The small molecule below binds the protein below.
Small molecule (SMILES): NCC(=O)O

Sequence of chain 1.A:
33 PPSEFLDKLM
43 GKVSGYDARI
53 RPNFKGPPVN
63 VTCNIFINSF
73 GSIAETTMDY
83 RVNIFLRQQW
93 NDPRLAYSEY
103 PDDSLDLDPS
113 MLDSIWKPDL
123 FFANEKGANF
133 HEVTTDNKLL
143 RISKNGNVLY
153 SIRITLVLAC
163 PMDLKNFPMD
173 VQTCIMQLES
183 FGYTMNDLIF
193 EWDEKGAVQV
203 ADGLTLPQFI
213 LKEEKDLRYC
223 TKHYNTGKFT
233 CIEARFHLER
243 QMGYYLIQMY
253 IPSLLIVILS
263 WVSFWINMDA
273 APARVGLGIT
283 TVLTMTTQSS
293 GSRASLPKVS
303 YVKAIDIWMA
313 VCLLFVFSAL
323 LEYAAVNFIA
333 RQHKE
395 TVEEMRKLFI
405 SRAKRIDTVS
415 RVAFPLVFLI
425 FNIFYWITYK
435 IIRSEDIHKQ

Binding-site contacts:
Ligand atom C contacts residue PHE87 of chain 1.A at 4.4 Å (hydrophobic).
Ligand atom CA contacts residue PHE87 of chain 1.A at 3.8 Å (hydrophobic).
Ligand atom O contacts residue PHE87 of chain 1.A at 4.4 Å.
Ligand atom OXT contacts residue PHE183 of chain 1.D at 3.8 Å.
Ligand atom C contacts residue THR228 of chain 1.D at 3.3 Å.
Ligand atom O contacts residue SER153 of chain 1.A at 3.7 Å.
Ligand atom O contacts residue THR228 of chain 1.D at 3.0 Å (h-bond).
Ligand atom CA contacts residue TYR226 of chain 1.D at 4.0 Å (hydrophobic).
Ligand atom O contacts residue ARG89 of chain 1.A at 3.1 Å (salt-bridge).
Ligand atom CA contacts residue THR228 of chain 1.D at 4.1 Å.
Ligand atom CA contacts residue PHE231 of chain 1.D at 4.2 Å (hydrophobic).
Ligand atom C contacts residue PHE183 of chain 1.D at 4.4 Å (hydrophobic).
Ligand atom C contacts residue PHE231 of chain 1.D at 4.5 Å (hydrophobic).
Ligand atom C contacts residue SER153 of chain 1.A at 3.9 Å.
Ligand atom N contacts residue PHE183 of chain 1.D at 3.2 Å (h-bond).
Ligand atom OXT contacts residue SER153 of chain 1.A at 3.6 Å.
Ligand atom N contacts residue PHE231 of chain 1.D at 3.9 Å.
Ligand atom OXT contacts residue PHE231 of chain 1.D at 4.3 Å.
Ligand atom OXT contacts residue THR228 of chain 1.D at 3.6 Å (h-bond).
Ligand atom OXT contacts residue LEU141 of chain 1.A at 3.4 Å.
Ligand atom C contacts residue ARG89 of chain 1.A at 4.3 Å.
Ligand atom N contacts residue SER182 of chain 1.D at 4.4 Å.
Ligand atom N contacts residue TYR226 of chain 1.D at 4.3 Å.
Ligand atom CA contacts residue PHE183 of chain 1.D at 4.4 Å (hydrophobic).

Sequence of chain 1.D:
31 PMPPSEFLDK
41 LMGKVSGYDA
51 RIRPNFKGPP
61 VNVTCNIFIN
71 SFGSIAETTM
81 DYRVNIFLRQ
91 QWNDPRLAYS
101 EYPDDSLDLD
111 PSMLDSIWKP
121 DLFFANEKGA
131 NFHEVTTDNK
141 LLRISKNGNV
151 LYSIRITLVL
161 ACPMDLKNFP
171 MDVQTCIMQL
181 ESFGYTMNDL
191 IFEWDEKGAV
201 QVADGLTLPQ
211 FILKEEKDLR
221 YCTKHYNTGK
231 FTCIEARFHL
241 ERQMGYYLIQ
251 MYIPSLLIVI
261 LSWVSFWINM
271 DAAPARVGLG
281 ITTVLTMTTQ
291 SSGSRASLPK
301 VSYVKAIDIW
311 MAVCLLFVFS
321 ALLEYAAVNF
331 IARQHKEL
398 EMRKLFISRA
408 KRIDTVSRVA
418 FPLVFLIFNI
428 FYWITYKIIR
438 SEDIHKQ